Binding-site contacts:
Ligand atom C26 contacts residue ASP226 of chain 2.B at 3.5 Å.
Ligand atom C35 contacts residue ARG82 of chain 2.B at 2.9 Å.
Ligand atom O30 contacts residue TYR83 of chain 2.B at 3.1 Å.
Ligand atom C10 contacts residue PRO118 of chain 2.B at 3.1 Å (hydrophobic).
Ligand atom O16 contacts residue THR85 of chain 2.B at 3.7 Å.
Ligand atom C9 contacts residue LEU121 of chain 2.B at 3.6 Å (hydrophobic).
Ligand atom O25 contacts residue ASP38 of chain 2.B at 2.5 Å (salt-bridge).
Ligand atom C5 contacts residue GLY228 of chain 2.B at 3.7 Å.
Ligand atom C35 contacts residue ILE137 of chain 2.B at 3.4 Å (hydrophobic).
Ligand atom C1 contacts residue THR227 of chain 2.B at 3.4 Å.
Ligand atom C21 contacts residue ASP38 of chain 2.B at 3.4 Å.
Ligand atom O4 contacts residue THR18 of chain 2.B at 3.0 Å (h-bond).
Ligand atom C20 contacts residue TYR83 of chain 2.B at 3.2 Å (hydrophobic).
Ligand atom C14 contacts residue GLY228 of chain 2.B at 2.8 Å.
Ligand atom N23 contacts residue GLY228 of chain 2.B at 3.3 Å (h-bond).
Ligand atom C3 contacts residue THR18 of chain 2.B at 3.6 Å.
Ligand atom O4 contacts residue SER230 of chain 2.B at 2.8 Å (h-bond).
Ligand atom C26 contacts residue SER84 of chain 2.B at 3.2 Å.
Ligand atom C17 contacts residue GLY228 of chain 2.B at 3.2 Å.
Ligand atom C29 contacts residue SER84 of chain 2.B at 3.3 Å.
Ligand atom C1 contacts residue GLY228 of chain 2.B at 3.4 Å.
Ligand atom O25 contacts residue GLY40 of chain 2.B at 3.2 Å.
Ligand atom C27 contacts residue SER84 of chain 2.B at 3.3 Å.
Ligand atom C9 contacts residue ALA122 of chain 2.B at 3.2 Å (hydrophobic).
Ligand atom N31 contacts residue GLY40 of chain 2.B at 2.9 Å (h-bond).
Ligand atom C20 contacts residue THR85 of chain 2.B at 3.3 Å.
Ligand atom C28 contacts residue SER84 of chain 2.B at 2.9 Å.
Ligand atom C29 contacts residue GLY40 of chain 2.B at 3.5 Å.
Ligand atom O2 contacts residue GLY228 of chain 2.B at 3.6 Å (h-bond).
Ligand atom N23 contacts residue ASP226 of chain 2.B at 3.0 Å (salt-bridge).
Ligand atom N23 contacts residue ASP38 of chain 2.B at 3.6 Å (salt-bridge).
Ligand atom C27 contacts residue GLY40 of chain 2.B at 3.6 Å.
Ligand atom C3 contacts residue GLY228 of chain 2.B at 3.5 Å.
Ligand atom C33 contacts residue TYR83 of chain 2.B at 3.1 Å (hydrophobic).
Ligand atom C1 contacts residue ALA229 of chain 2.B at 3.5 Å (hydrophobic).
Ligand atom C9 contacts residue PRO118 of chain 2.B at 3.6 Å (hydrophobic).
Ligand atom O25 contacts residue SER41 of chain 2.B at 3.4 Å (h-bond).
Ligand atom C8 contacts residue GLN19 of chain 2.B at 3.5 Å.
Ligand atom C34 contacts residue TYR83 of chain 2.B at 3.7 Å (hydrophobic).
Ligand atom O30 contacts residue SER84 of chain 2.B at 2.8 Å (h-bond).

Sequence of chain 2.B:
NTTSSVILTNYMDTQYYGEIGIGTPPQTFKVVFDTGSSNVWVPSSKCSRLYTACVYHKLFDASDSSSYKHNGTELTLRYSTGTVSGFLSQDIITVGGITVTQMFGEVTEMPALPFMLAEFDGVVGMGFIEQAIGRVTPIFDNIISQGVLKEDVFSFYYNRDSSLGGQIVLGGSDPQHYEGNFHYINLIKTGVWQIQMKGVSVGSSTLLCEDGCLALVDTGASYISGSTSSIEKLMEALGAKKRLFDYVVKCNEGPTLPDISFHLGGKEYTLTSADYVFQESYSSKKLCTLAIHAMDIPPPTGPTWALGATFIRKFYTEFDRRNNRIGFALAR

A small-molecule ligand and the protein it binds are described below.
Small molecule (SMILES): CCCCNC(=O)[C@H](C)C[C@H](O)[C@@H](N)CC(C)(C)CC(=O)N1C[C@H](C(=O)OC)Cc2ccccc21